The protein below binds the small molecule below.
Small molecule (SMILES): NCC(=O)O

Binding-site contacts:
Ligand atom C contacts residue HIS370 of chain 1.B at 4.5 Å.
Ligand atom CA contacts residue HIS377 of chain 1.B at 4.4 Å.
Ligand atom CA contacts residue MH21 of chain 1.K at 3.2 Å.
Ligand atom CA contacts residue PRO1 of chain 1.S at 2.5 Å (hydrophobic).
Ligand atom CA contacts residue MN1 of chain 1.J at 4.1 Å.
Ligand atom C contacts residue PRO1 of chain 1.S at 1.3 Å (hydrophobic).
Ligand atom N contacts residue ASP276 of chain 1.B at 3.7 Å.
Ligand atom N contacts residue PRO1 of chain 1.S at 3.7 Å.
Ligand atom CA contacts residue ASP276 of chain 1.B at 3.4 Å.
Ligand atom O contacts residue PRO1 of chain 1.S at 2.2 Å (h-bond).
Ligand atom C contacts residue ASP287 of chain 1.B at 4.1 Å.
Ligand atom C contacts residue HIS255 of chain 1.B at 3.9 Å.
Ligand atom C contacts residue HIS377 of chain 1.B at 3.6 Å.
Ligand atom C contacts residue MN1 of chain 1.J at 3.3 Å.
Ligand atom N contacts residue MN1 of chain 1.J at 3.8 Å.
Ligand atom N contacts residue ILE244 of chain 1.B at 4.3 Å.
Ligand atom O contacts residue GLU412 of chain 1.B at 3.9 Å.
Ligand atom N contacts residue TYR241 of chain 1.B at 3.5 Å.
Ligand atom O contacts residue HIS370 of chain 1.B at 3.3 Å (h-bond).
Ligand atom CA contacts residue TYR241 of chain 1.B at 4.5 Å (hydrophobic).
Ligand atom N contacts residue HIS377 of chain 1.B at 4.5 Å.
Ligand atom C contacts residue MH21 of chain 1.K at 2.8 Å.
Ligand atom CA contacts residue ILE244 of chain 1.B at 3.7 Å (hydrophobic).
Ligand atom CA contacts residue ASP287 of chain 1.B at 4.1 Å.
Ligand atom C contacts residue GLU412 of chain 1.B at 4.2 Å.
Ligand atom O contacts residue HIS377 of chain 1.B at 2.8 Å (h-bond).
Ligand atom C contacts residue ASP276 of chain 1.B at 4.2 Å.
Ligand atom O contacts residue MN1 of chain 1.J at 2.6 Å.
Ligand atom N contacts residue MH21 of chain 1.K at 3.0 Å.
Ligand atom N contacts residue ASP287 of chain 1.B at 3.1 Å (salt-bridge).
Ligand atom O contacts residue ASP287 of chain 1.B at 3.5 Å (salt-bridge).
Ligand atom CA contacts residue HIS255 of chain 1.B at 4.2 Å.
Ligand atom O contacts residue MH21 of chain 1.K at 3.0 Å (h-bond).

Sequence of chain 1.B:
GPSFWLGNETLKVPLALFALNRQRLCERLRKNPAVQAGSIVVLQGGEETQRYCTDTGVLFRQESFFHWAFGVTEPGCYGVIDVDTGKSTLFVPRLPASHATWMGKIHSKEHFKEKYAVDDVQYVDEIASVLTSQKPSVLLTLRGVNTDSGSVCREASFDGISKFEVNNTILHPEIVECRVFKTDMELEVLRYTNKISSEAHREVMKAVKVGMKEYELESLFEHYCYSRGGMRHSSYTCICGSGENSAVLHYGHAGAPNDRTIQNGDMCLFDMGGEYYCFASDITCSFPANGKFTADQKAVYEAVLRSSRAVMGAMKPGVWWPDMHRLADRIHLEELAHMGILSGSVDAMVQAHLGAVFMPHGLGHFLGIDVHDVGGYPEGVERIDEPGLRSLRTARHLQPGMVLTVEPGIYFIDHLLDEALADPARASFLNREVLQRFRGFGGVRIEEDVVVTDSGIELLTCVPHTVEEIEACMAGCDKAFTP